This protein binds this small molecule.
Small molecule (SMILES): CC(=O)N[C@@H]1[C@@H](O)[C@H](O)[C@@H](CO)O[C@H]1O

Binding-site contacts:
Ligand atom C1 contacts residue ILE211 of chain 36.B at 4.1 Å (hydrophobic).
Ligand atom O6 contacts residue ASN212 of chain 36.B at 4.4 Å.
Ligand atom O5 contacts residue ASN212 of chain 36.B at 2.4 Å (h-bond).
Ligand atom N2 contacts residue ASN212 of chain 36.B at 2.9 Å (h-bond).
Ligand atom C3 contacts residue ASN212 of chain 36.B at 3.8 Å.
Ligand atom C1 contacts residue ASN212 of chain 36.B at 1.4 Å.
Ligand atom C5 contacts residue ASN212 of chain 36.B at 3.7 Å.
Ligand atom C2 contacts residue ASN212 of chain 36.B at 2.5 Å.
Ligand atom N2 contacts residue ILE211 of chain 36.B at 4.0 Å.
Ligand atom O7 contacts residue ASN212 of chain 36.B at 4.5 Å.
Ligand atom C4 contacts residue ASN212 of chain 36.B at 4.2 Å.
Ligand atom C7 contacts residue ASN212 of chain 36.B at 3.9 Å.

Sequence of chain 36.B:
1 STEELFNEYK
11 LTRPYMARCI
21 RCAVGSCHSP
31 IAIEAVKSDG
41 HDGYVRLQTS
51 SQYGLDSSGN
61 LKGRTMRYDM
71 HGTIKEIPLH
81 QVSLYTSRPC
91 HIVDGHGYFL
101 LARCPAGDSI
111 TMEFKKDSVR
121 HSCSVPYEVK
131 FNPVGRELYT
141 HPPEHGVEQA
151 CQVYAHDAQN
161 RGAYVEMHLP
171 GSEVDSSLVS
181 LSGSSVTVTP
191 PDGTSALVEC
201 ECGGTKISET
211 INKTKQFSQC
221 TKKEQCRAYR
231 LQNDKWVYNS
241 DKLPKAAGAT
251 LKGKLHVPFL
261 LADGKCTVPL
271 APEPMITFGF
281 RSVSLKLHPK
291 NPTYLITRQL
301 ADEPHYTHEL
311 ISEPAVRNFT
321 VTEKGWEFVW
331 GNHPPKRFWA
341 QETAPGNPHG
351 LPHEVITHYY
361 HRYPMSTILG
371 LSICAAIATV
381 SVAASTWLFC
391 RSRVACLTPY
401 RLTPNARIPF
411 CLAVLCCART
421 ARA